A small-molecule ligand and the protein it binds are described below.
Small molecule (SMILES): CCC(CC)O[C@@H]1C=C(C(=O)O)C[C@H](N)[C@H]1NC(C)=O

Binding-site contacts:
Ligand atom O1A contacts residue ARG290 of chain 1.A at 3.0 Å (salt-bridge).
Ligand atom C9 contacts residue GLU196 of chain 1.A at 3.0 Å.
Ligand atom C91 contacts residue GLU196 of chain 1.A at 3.3 Å.
Ligand atom C7 contacts residue TYR324 of chain 1.A at 3.2 Å (hydrophobic).
Ligand atom C5 contacts residue ASP69 of chain 1.A at 3.9 Å.
Ligand atom O1B contacts residue ARG37 of chain 1.A at 3.1 Å (salt-bridge).
Ligand atom C10 contacts residue ARG70 of chain 1.A at 3.9 Å.
Ligand atom C81 contacts residue ARG143 of chain 1.A at 3.4 Å.
Ligand atom C2 contacts residue ARG213 of chain 1.A at 3.9 Å.
Ligand atom C2 contacts residue TYR324 of chain 1.A at 2.9 Å (hydrophobic).
Ligand atom C11 contacts residue ARG143 of chain 1.A at 4.2 Å.
Ligand atom C1 contacts residue ARG213 of chain 1.A at 3.7 Å.
Ligand atom O1A contacts residue ARG213 of chain 1.A at 2.9 Å (salt-bridge).
Ligand atom C3 contacts residue ARG37 of chain 1.A at 4.1 Å.
Ligand atom C8 contacts residue GLU196 of chain 1.A at 3.7 Å.
Ligand atom C4 contacts residue TYR324 of chain 1.A at 3.5 Å (hydrophobic).
Ligand atom C82 contacts residue ILE141 of chain 1.A at 4.2 Å (hydrophobic).
Ligand atom C11 contacts residue TRP97 of chain 1.A at 4.0 Å (hydrophobic).
Ligand atom C7 contacts residue GLU197 of chain 1.A at 3.9 Å.
Ligand atom C3 contacts residue ASP69 of chain 1.A at 3.4 Å.
Ligand atom N4 contacts residue ASP69 of chain 1.A at 3.1 Å (salt-bridge).
Ligand atom O10 contacts residue ASP69 of chain 1.A at 3.4 Å.
Ligand atom C1 contacts residue TYR324 of chain 1.A at 3.2 Å (hydrophobic).
Ligand atom C91 contacts residue ARG143 of chain 1.A at 3.5 Å.
Ligand atom C5 contacts residue GLU197 of chain 1.A at 4.1 Å.
Ligand atom C1 contacts residue ARG290 of chain 1.A at 3.8 Å.
Ligand atom C82 contacts residue ASP165 of chain 1.A at 4.2 Å.
Ligand atom C91 contacts residue GLU197 of chain 1.A at 3.5 Å.
Ligand atom C6 contacts residue TYR324 of chain 1.A at 3.8 Å (hydrophobic).
Ligand atom C6 contacts residue GLU197 of chain 1.A at 3.5 Å.
Ligand atom C4 contacts residue ASP69 of chain 1.A at 3.6 Å.
Ligand atom O1A contacts residue TYR324 of chain 1.A at 3.7 Å.
Ligand atom C9 contacts residue GLU197 of chain 1.A at 3.3 Å.
Ligand atom O1B contacts residue TYR324 of chain 1.A at 3.6 Å (h-bond).
Ligand atom C7 contacts residue ARG213 of chain 1.A at 3.5 Å.
Ligand atom C82 contacts residue ARG143 of chain 1.A at 4.1 Å.
Ligand atom C4 contacts residue GLU197 of chain 1.A at 4.0 Å.
Ligand atom O1B contacts residue ARG290 of chain 1.A at 3.2 Å (salt-bridge).
Ligand atom C3 contacts residue TYR324 of chain 1.A at 3.2 Å (hydrophobic).
Ligand atom O10 contacts residue ARG70 of chain 1.A at 2.9 Å (salt-bridge).

Sequence of chain 1.A:
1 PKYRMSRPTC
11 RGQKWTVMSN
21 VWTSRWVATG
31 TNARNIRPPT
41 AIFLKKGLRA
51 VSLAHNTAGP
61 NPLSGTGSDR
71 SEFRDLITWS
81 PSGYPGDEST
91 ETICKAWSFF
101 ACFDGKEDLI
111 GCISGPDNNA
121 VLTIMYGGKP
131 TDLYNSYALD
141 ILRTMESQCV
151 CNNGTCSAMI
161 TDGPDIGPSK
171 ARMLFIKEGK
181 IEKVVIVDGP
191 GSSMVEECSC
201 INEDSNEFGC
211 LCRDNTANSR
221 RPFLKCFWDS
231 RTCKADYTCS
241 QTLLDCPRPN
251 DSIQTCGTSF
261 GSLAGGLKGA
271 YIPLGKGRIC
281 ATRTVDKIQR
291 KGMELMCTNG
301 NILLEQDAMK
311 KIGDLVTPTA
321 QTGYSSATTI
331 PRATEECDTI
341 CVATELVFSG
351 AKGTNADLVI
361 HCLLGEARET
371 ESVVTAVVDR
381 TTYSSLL